Binding-site contacts:
Ligand atom N13 contacts residue LEU57 of chain 1.A at 4.0 Å.
Ligand atom C3 contacts residue VAL8 of chain 1.A at 4.0 Å (hydrophobic).
Ligand atom O7 contacts residue THR75 of chain 1.A at 3.5 Å.
Ligand atom C2 contacts residue ASP55 of chain 1.A at 4.4 Å.
Ligand atom C12 contacts residue LEU57 of chain 1.A at 3.7 Å (hydrophobic).
Ligand atom CL contacts residue VAL8 of chain 1.A at 4.0 Å.
Ligand atom C2 contacts residue THR75 of chain 1.A at 4.2 Å.
Ligand atom C8 contacts residue THR75 of chain 1.A at 3.7 Å.
Ligand atom C8 contacts residue GLN71 of chain 1.A at 3.9 Å.
Ligand atom C5 contacts residue LEU57 of chain 1.A at 4.3 Å (hydrophobic).
Ligand atom O7 contacts residue GLN71 of chain 1.A at 4.3 Å.
Ligand atom C3 contacts residue LEU57 of chain 1.A at 3.8 Å (hydrophobic).
Ligand atom C4 contacts residue LEU57 of chain 1.A at 4.4 Å (hydrophobic).
Ligand atom O7 contacts residue LEU57 of chain 1.A at 3.6 Å.
Ligand atom C8 contacts residue LEU57 of chain 1.A at 4.4 Å (hydrophobic).
Ligand atom N13 contacts residue GLU38 of chain 1.A at 2.5 Å (salt-bridge).
Ligand atom C12 contacts residue GLU38 of chain 1.A at 3.3 Å.
Ligand atom CL contacts residue ILE56 of chain 1.A at 4.4 Å.
Ligand atom C6 contacts residue LEU57 of chain 1.A at 3.7 Å (hydrophobic).
Ligand atom C5 contacts residue THR75 of chain 1.A at 4.1 Å.
Ligand atom C2 contacts residue LEU57 of chain 1.A at 3.7 Å (hydrophobic).
Ligand atom O7 contacts residue TYR72 of chain 1.A at 3.4 Å.
Ligand atom C8 contacts residue TYR72 of chain 1.A at 3.8 Å (hydrophobic).
Ligand atom C1 contacts residue ASP55 of chain 1.A at 3.6 Å.
Ligand atom CL contacts residue LEU57 of chain 1.A at 3.9 Å.
Ligand atom CL contacts residue ASP55 of chain 1.A at 3.3 Å.
Ligand atom CL contacts residue LEU7 of chain 1.A at 3.5 Å.
Ligand atom C1 contacts residue LEU57 of chain 1.A at 4.3 Å (hydrophobic).
Ligand atom C6 contacts residue THR75 of chain 1.A at 3.5 Å.
Ligand atom C3 contacts residue THR75 of chain 1.A at 3.6 Å.
Ligand atom C4 contacts residue ASP55 of chain 1.A at 4.4 Å.
Ligand atom CL contacts residue LYS6 of chain 1.A at 3.7 Å.
Ligand atom C9 contacts residue GLN71 of chain 1.A at 4.5 Å.

The protein below binds the small molecule below.
Small molecule (SMILES): NC[C@@H]1COc2cc(Cl)ccc2O1

Sequence of chain 1.A:
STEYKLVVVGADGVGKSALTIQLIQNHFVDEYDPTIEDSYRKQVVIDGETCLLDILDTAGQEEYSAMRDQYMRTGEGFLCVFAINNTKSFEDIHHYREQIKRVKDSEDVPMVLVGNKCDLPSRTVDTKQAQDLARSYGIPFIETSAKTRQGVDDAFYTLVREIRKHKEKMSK